The small molecule below binds the protein below.
Small molecule (SMILES): Cc1cn([C@H]2C[C@H](O[P](=O)(O)OC[C@H]3O[C@@H](n4cc(C)c(=O)[nH]c4=O)C[C@@H]3O[P](=O)(O)OC[C@H]3O[C@@H](n4cc(C)c(=O)[nH]c4=O)C[C@@H]3O[P](=O)(O)OC[C@H]3O[C@@H](n4cnc5c(N)ncnc54)C[C@@H]3O[P](=O)(O)OC[C@H]3O[C@@H](n4cc(C)c(=O)[nH]c4=O)C[C@@H]3O)[C@@H](CO[P](=O)(O)O[C@H]3C[C@H](n4ccc(N)nc4=O)O[C@@H]3CO[P](=O)(O)O[C@H]3C[C@H](n4cnc5c(N)ncnc54)O[C@@H]3CO)O2)c(=O)[nH]c1=O

Binding-site contacts:
Ligand atom O4' contacts residue ARG70 of chain 1.A at 3.5 Å (salt-bridge).
Ligand atom N3 contacts residue ARG70 of chain 1.A at 3.6 Å.
Ligand atom OP1 contacts residue ILE72 of chain 1.A at 4.1 Å.
Ligand atom O3' contacts residue LYS74 of chain 1.A at 3.9 Å.
Ligand atom C4' contacts residue ARG73 of chain 1.A at 3.8 Å.
Ligand atom O2 contacts residue ARG73 of chain 1.A at 2.9 Å (salt-bridge).
Ligand atom O3' contacts residue ARG70 of chain 1.A at 3.1 Å.
Ligand atom C4' contacts residue ARG70 of chain 1.A at 3.6 Å.
Ligand atom C5' contacts residue ARG73 of chain 1.A at 4.0 Å.
Ligand atom OP2 contacts residue LYS74 of chain 1.A at 3.7 Å.
Ligand atom C5' contacts residue ASP75 of chain 1.A at 3.4 Å.
Ligand atom OP1 contacts residue ARG73 of chain 1.A at 3.5 Å.
Ligand atom C4' contacts residue ALA71 of chain 1.A at 3.8 Å (hydrophobic).
Ligand atom OP1 contacts residue ASN69 of chain 1.A at 4.2 Å.
Ligand atom C1' contacts residue ARG73 of chain 1.A at 4.3 Å.
Ligand atom OP1 contacts residue LYS74 of chain 1.A at 2.9 Å (salt-bridge).
Ligand atom P contacts residue ARG70 of chain 1.A at 4.1 Å.
Ligand atom OP2 contacts residue ALA71 of chain 1.A at 3.9 Å.
Ligand atom P contacts residue LYS74 of chain 1.A at 4.0 Å.
Ligand atom O4' contacts residue ARG70 of chain 1.A at 3.5 Å.
Ligand atom C5' contacts residue ARG73 of chain 1.A at 3.8 Å.
Ligand atom C2 contacts residue ARG70 of chain 1.A at 3.7 Å.
Ligand atom C3' contacts residue ARG70 of chain 1.A at 3.9 Å.
Ligand atom O3' contacts residue ALA71 of chain 1.A at 3.7 Å.
Ligand atom C2 contacts residue ARG73 of chain 1.A at 4.0 Å.
Ligand atom OP1 contacts residue ALA71 of chain 1.A at 2.8 Å (h-bond).
Ligand atom O5' contacts residue LYS74 of chain 1.A at 3.9 Å.
Ligand atom C5' contacts residue LYS74 of chain 1.A at 4.1 Å.
Ligand atom C4' contacts residue ASP75 of chain 1.A at 3.7 Å.
Ligand atom O3' contacts residue ARG73 of chain 1.A at 3.5 Å.
Ligand atom P contacts residue ARG73 of chain 1.A at 4.2 Å.
Ligand atom P contacts residue LYS74 of chain 1.A at 4.1 Å.
Ligand atom O4' contacts residue ARG73 of chain 1.A at 3.5 Å (salt-bridge).
Ligand atom P contacts residue ALA71 of chain 1.A at 3.8 Å.
Ligand atom C1' contacts residue ARG70 of chain 1.A at 4.1 Å.
Ligand atom C5' contacts residue ALA71 of chain 1.A at 3.9 Å (hydrophobic).
Ligand atom OP1 contacts residue LYS74 of chain 1.A at 3.5 Å.
Ligand atom N6 contacts residue LYS148 of chain 1.A at 3.1 Å (salt-bridge).
Ligand atom OP1 contacts residue ARG70 of chain 1.A at 3.5 Å.
Ligand atom C4' contacts residue ARG70 of chain 1.A at 3.9 Å.

Sequence of chain 1.A:
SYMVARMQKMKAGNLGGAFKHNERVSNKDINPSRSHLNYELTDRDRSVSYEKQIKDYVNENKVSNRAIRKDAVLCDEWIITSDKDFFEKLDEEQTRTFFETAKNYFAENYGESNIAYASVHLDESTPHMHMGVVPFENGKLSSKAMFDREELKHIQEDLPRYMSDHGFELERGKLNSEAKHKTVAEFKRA